A protein and the small-molecule ligand that binds it are described below.
Small molecule (SMILES): O=C(O)CCCCN(CCc1cc(F)ccc1OCc1ccc(-c2ccc(C(F)(F)F)cc2)cc1)Cc1ccc(C(=O)O)cc1

Sequence of chain 2.A:
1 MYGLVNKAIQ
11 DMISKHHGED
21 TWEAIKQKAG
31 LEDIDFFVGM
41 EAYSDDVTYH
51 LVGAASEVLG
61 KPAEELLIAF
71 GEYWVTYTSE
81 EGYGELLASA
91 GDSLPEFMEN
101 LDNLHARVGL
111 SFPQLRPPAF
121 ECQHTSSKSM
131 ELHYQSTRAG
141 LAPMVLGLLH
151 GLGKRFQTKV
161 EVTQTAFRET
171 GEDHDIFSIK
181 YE

Binding-site contacts:
Ligand atom OAD contacts residue ARG138 of chain 2.A at 3.7 Å.
Ligand atom CBA contacts residue HIS105 of chain 2.A at 3.4 Å.
Ligand atom CAJ contacts residue LEU4 of chain 2.A at 3.3 Å (hydrophobic).
Ligand atom CAJ contacts residue TYR83 of chain 2.A at 3.6 Å (hydrophobic).
Ligand atom OAB contacts residue ARG116 of chain 2.A at 2.8 Å (salt-bridge).
Ligand atom OAC contacts residue SER136 of chain 2.A at 2.6 Å (h-bond).
Ligand atom FAE contacts residue TYR2 of chain 2.A at 3.1 Å.
Ligand atom CBG contacts residue SER136 of chain 2.A at 3.3 Å.
Ligand atom FAK contacts residue TYR83 of chain 2.A at 3.4 Å.
Ligand atom OAD contacts residue TYR2 of chain 2.A at 3.1 Å (h-bond).
Ligand atom CBO contacts residue TRP74 of chain 2.A at 3.7 Å (hydrophobic).
Ligand atom CAD contacts residue LEU148 of chain 2.A at 3.5 Å (hydrophobic).
Ligand atom OAD contacts residue MET1 of chain 2.A at 3.4 Å.
Ligand atom CAX contacts residue LEU141 of chain 2.A at 3.7 Å (hydrophobic).
Ligand atom CAC contacts residue LEU101 of chain 2.A at 3.5 Å (hydrophobic).
Ligand atom CAP contacts residue HIS105 of chain 2.A at 3.4 Å.
Ligand atom FAJ contacts residue PHE112 of chain 2.A at 3.3 Å.
Ligand atom CAG contacts residue TYR83 of chain 2.A at 3.3 Å (hydrophobic).
Ligand atom CAD contacts residue LEU101 of chain 2.A at 3.5 Å (hydrophobic).
Ligand atom OAC contacts residue PRO118 of chain 2.A at 3.5 Å.
Ligand atom FAK contacts residue PHE112 of chain 2.A at 3.3 Å.
Ligand atom FAE contacts residue GLY39 of chain 2.A at 3.1 Å.
Ligand atom CBH contacts residue LEU115 of chain 2.A at 3.6 Å (hydrophobic).
Ligand atom CAG contacts residue LEU4 of chain 2.A at 3.3 Å (hydrophobic).
Ligand atom FAA contacts residue LEU101 of chain 2.A at 3.6 Å.
Ligand atom FAA contacts residue LEU148 of chain 2.A at 3.5 Å.
Ligand atom OAA contacts residue ARG138 of chain 2.A at 2.7 Å (salt-bridge).
Ligand atom CBE contacts residue HIS105 of chain 2.A at 3.7 Å.
Ligand atom OBF contacts residue TRP74 of chain 2.A at 2.9 Å (h-bond).
Ligand atom FAJ contacts residue TYR2 of chain 2.A at 3.4 Å.
Ligand atom CZD contacts residue VAL108 of chain 2.A at 3.5 Å (hydrophobic).
Ligand atom CAK contacts residue VAL108 of chain 2.A at 3.5 Å (hydrophobic).
Ligand atom OAB contacts residue ARG138 of chain 2.A at 2.9 Å (salt-bridge).
Ligand atom CBK contacts residue TRP74 of chain 2.A at 3.7 Å (hydrophobic).
Ligand atom CBM contacts residue LEU115 of chain 2.A at 3.6 Å (hydrophobic).
Ligand atom CBH contacts residue ARG138 of chain 2.A at 3.5 Å.
Ligand atom OAA contacts residue SER136 of chain 2.A at 3.3 Å (h-bond).
Ligand atom OAC contacts residue TYR134 of chain 2.A at 2.7 Å (h-bond).
Ligand atom CAB contacts residue PHE97 of chain 2.A at 3.7 Å (hydrophobic).
Ligand atom CAC contacts residue LEU148 of chain 2.A at 3.7 Å (hydrophobic).